This small molecule binds to this protein.
Small molecule (SMILES): CC(=O)N[C@@H]1[C@@H](O)[C@H](O)[C@@H](CO)O[C@H]1O

Binding-site contacts:
Ligand atom C1 contacts residue GLU44 of chain 1.C at 3.3 Å.
Ligand atom O6 contacts residue ASN15 of chain 1.C at 4.4 Å.
Ligand atom C1 contacts residue ASN15 of chain 1.C at 1.5 Å.
Ligand atom O5 contacts residue ASN15 of chain 1.C at 2.2 Å (h-bond).
Ligand atom C5 contacts residue ASN15 of chain 1.C at 3.6 Å.
Ligand atom C4 contacts residue ASN15 of chain 1.C at 4.2 Å.
Ligand atom C7 contacts residue ASN15 of chain 1.C at 3.6 Å.
Ligand atom C2 contacts residue GLU44 of chain 1.C at 4.2 Å.
Ligand atom C8 contacts residue ASN15 of chain 1.C at 4.3 Å.
Ligand atom C3 contacts residue ASN15 of chain 1.C at 3.9 Å.
Ligand atom C2 contacts residue ASN15 of chain 1.C at 2.6 Å.
Ligand atom C6 contacts residue ASN15 of chain 1.C at 4.4 Å.
Ligand atom N2 contacts residue ASN15 of chain 1.C at 3.0 Å (h-bond).
Ligand atom N2 contacts residue GLU44 of chain 1.C at 3.7 Å.
Ligand atom O7 contacts residue ASN15 of chain 1.C at 4.1 Å.
Ligand atom O5 contacts residue GLU44 of chain 1.C at 3.8 Å.

Sequence of chain 1.C:
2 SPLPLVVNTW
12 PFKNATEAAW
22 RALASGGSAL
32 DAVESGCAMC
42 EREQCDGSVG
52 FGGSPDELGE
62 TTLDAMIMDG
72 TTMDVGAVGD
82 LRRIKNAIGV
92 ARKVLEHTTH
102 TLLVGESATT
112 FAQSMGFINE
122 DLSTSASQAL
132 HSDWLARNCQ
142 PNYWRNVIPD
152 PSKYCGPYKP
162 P